This protein binds this small molecule.
Small molecule (SMILES): OC[C@H]1O[C@](O)(CO)[C@@H](O)[C@@H]1O

Binding-site contacts:
Ligand atom C4 contacts residue ASP106 of chain 2.A at 3.8 Å.
Ligand atom O5 contacts residue GLY134 of chain 2.A at 4.1 Å.
Ligand atom C6 contacts residue GLY136 of chain 2.A at 4.2 Å.
Ligand atom C1 contacts residue GLY62 of chain 2.A at 4.0 Å.
Ligand atom C4 contacts residue GLY136 of chain 2.A at 4.3 Å.
Ligand atom C5 contacts residue GLY136 of chain 2.A at 3.9 Å.
Ligand atom O5 contacts residue ILE135 of chain 2.A at 3.8 Å.
Ligand atom O1 contacts residue ILE135 of chain 2.A at 3.4 Å (h-bond).
Ligand atom C1 contacts residue ILE135 of chain 2.A at 4.4 Å (hydrophobic).
Ligand atom O6 contacts residue ASP106 of chain 2.A at 2.8 Å (salt-bridge).
Ligand atom O1 contacts residue GLU179 of chain 2.A at 2.7 Å (salt-bridge).
Ligand atom C1 contacts residue HIS156 of chain 2.A at 3.8 Å.
Ligand atom C5 contacts residue ILE135 of chain 2.A at 3.6 Å (hydrophobic).
Ligand atom C1 contacts residue GLU153 of chain 2.A at 3.6 Å.
Ligand atom C6 contacts residue GLY134 of chain 2.A at 4.2 Å.
Ligand atom C1 contacts residue TYR255 of chain 1.A at 3.3 Å (hydrophobic).
Ligand atom C3 contacts residue GLY62 of chain 2.A at 4.1 Å.
Ligand atom O3 contacts residue GLY62 of chain 2.A at 3.1 Å (h-bond).
Ligand atom C3 contacts residue GLU153 of chain 2.A at 3.4 Å.
Ligand atom O5 contacts residue GLU179 of chain 2.A at 4.0 Å.
Ligand atom C6 contacts residue ILE135 of chain 2.A at 4.3 Å (hydrophobic).
Ligand atom O2 contacts residue PHE61 of chain 2.A at 4.0 Å.
Ligand atom O3 contacts residue GLU153 of chain 2.A at 2.7 Å (salt-bridge).
Ligand atom O1 contacts residue GLU153 of chain 2.A at 3.9 Å.
Ligand atom C1 contacts residue GLU179 of chain 2.A at 4.0 Å.
Ligand atom C2 contacts residue GLU153 of chain 2.A at 4.4 Å.
Ligand atom O1 contacts residue TYR255 of chain 1.A at 3.7 Å.
Ligand atom O4 contacts residue GLY136 of chain 2.A at 3.8 Å.
Ligand atom O3 contacts residue PRO63 of chain 2.A at 3.8 Å.
Ligand atom O3 contacts residue PHE61 of chain 2.A at 4.4 Å.
Ligand atom O6 contacts residue PHE61 of chain 2.A at 4.3 Å.
Ligand atom C6 contacts residue THR130 of chain 2.A at 3.9 Å.
Ligand atom C2 contacts residue GLY62 of chain 2.A at 3.8 Å.
Ligand atom C2 contacts residue ILE135 of chain 2.A at 4.5 Å (hydrophobic).
Ligand atom O2 contacts residue GLY62 of chain 2.A at 2.9 Å (h-bond).
Ligand atom O4 contacts residue ASP106 of chain 2.A at 3.1 Å (salt-bridge).
Ligand atom O1 contacts residue HIS156 of chain 2.A at 3.0 Å (h-bond).
Ligand atom C6 contacts residue ASP106 of chain 2.A at 4.1 Å.
Ligand atom O4 contacts residue VAL107 of chain 2.A at 3.6 Å.
Ligand atom C4 contacts residue GLY62 of chain 2.A at 4.4 Å.

Sequence of chain 1.A:
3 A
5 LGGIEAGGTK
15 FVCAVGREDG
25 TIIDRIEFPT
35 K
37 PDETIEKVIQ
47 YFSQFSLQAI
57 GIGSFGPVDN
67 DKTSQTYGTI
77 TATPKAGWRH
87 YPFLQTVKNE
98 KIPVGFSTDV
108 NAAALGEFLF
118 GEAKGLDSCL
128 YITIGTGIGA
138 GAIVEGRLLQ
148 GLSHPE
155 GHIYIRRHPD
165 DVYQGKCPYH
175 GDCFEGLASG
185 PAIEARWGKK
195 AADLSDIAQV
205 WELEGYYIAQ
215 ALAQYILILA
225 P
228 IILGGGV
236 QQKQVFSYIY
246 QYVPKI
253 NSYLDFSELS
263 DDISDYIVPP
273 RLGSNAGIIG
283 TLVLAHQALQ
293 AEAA

Sequence of chain 2.A:
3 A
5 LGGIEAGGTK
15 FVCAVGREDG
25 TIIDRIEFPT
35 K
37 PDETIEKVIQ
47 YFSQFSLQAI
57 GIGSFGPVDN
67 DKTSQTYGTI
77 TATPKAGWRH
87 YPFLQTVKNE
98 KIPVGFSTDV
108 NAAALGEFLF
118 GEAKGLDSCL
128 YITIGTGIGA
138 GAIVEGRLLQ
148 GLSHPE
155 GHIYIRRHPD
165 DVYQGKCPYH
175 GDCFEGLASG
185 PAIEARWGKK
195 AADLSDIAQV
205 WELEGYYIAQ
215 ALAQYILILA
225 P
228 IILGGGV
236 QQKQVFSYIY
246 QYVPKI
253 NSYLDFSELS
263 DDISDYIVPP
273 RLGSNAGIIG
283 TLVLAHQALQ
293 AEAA